This protein binds this small molecule.
Small molecule (SMILES): CNc1cc(F)cc2c1[nH]c1nc(Oc3cnc(C)nc3)nc(N3C[C@H]4CCN[C@H]4C3)c12

Sequence of chain 1.B:
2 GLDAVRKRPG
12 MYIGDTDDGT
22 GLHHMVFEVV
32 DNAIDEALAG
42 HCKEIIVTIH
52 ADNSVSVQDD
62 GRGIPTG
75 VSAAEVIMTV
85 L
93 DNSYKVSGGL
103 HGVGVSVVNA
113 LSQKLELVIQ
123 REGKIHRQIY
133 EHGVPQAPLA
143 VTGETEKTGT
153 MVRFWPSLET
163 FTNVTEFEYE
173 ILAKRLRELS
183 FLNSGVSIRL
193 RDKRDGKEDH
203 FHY

Binding-site contacts:
Ligand atom N31 contacts residue ALA34 of chain 1.B at 3.8 Å.
Ligand atom C1 contacts residue ASN33 of chain 1.B at 3.7 Å.
Ligand atom C15 contacts residue ARG63 of chain 1.B at 3.6 Å.
Ligand atom C3 contacts residue ASP60 of chain 1.B at 3.5 Å.
Ligand atom N31 contacts residue ASP60 of chain 1.B at 3.0 Å (salt-bridge).
Ligand atom C6 contacts residue ASN33 of chain 1.B at 3.3 Å.
Ligand atom C4 contacts residue ILE65 of chain 1.B at 3.8 Å (hydrophobic).
Ligand atom C16 contacts residue ARG63 of chain 1.B at 3.2 Å.
Ligand atom C20 contacts residue GLY64 of chain 1.B at 3.5 Å.
Ligand atom C32 contacts residue VAL58 of chain 1.B at 3.2 Å (hydrophobic).
Ligand atom C15 contacts residue GLU37 of chain 1.B at 3.5 Å.
Ligand atom C4 contacts residue ASN33 of chain 1.B at 3.8 Å.
Ligand atom F30 contacts residue MET82 of chain 1.B at 3.8 Å.
Ligand atom C18 contacts residue ARG63 of chain 1.B at 3.8 Å.
Ligand atom N31 contacts residue THR152 of chain 1.B at 3.7 Å.
Ligand atom C3 contacts residue THR152 of chain 1.B at 3.5 Å.
Ligand atom C28 contacts residue ASP36 of chain 1.B at 3.6 Å.
Ligand atom N10 contacts residue GLU37 of chain 1.B at 3.5 Å.
Ligand atom C2 contacts residue THR152 of chain 1.B at 3.6 Å.
Ligand atom C11 contacts residue GLU37 of chain 1.B at 3.6 Å.
Ligand atom C13 contacts residue ILE65 of chain 1.B at 3.5 Å (hydrophobic).
Ligand atom C8 contacts residue THR152 of chain 1.B at 3.7 Å.
Ligand atom C5 contacts residue ASN33 of chain 1.B at 3.4 Å.
Ligand atom F30 contacts residue VAL107 of chain 1.B at 3.1 Å.
Ligand atom N9 contacts residue THR152 of chain 1.B at 3.4 Å.
Ligand atom C16 contacts residue GLU37 of chain 1.B at 3.5 Å.
Ligand atom C20 contacts residue ARG63 of chain 1.B at 3.6 Å.
Ligand atom N19 contacts residue PRO66 of chain 1.B at 3.7 Å.
Ligand atom O14 contacts residue GLU37 of chain 1.B at 2.9 Å (salt-bridge).
Ligand atom C23 contacts residue ASN33 of chain 1.B at 3.2 Å.
Ligand atom C5 contacts residue ILE65 of chain 1.B at 3.8 Å (hydrophobic).
Ligand atom C24 contacts residue ASN33 of chain 1.B at 3.3 Å.
Ligand atom C32 contacts residue THR152 of chain 1.B at 3.6 Å.
Ligand atom N29 contacts residue ASN33 of chain 1.B at 3.1 Å (h-bond).
Ligand atom C8 contacts residue ASP60 of chain 1.B at 3.8 Å.
Ligand atom C2 contacts residue ASP60 of chain 1.B at 3.7 Å.
Ligand atom N9 contacts residue ASP60 of chain 1.B at 2.7 Å (salt-bridge).
Ligand atom F30 contacts residue ASN33 of chain 1.B at 3.8 Å.
Ligand atom N17 contacts residue ARG63 of chain 1.B at 3.4 Å (salt-bridge).
Ligand atom C7 contacts residue ILE65 of chain 1.B at 3.5 Å (hydrophobic).